Binding-site contacts:
Ligand atom O7 contacts residue ASN87 of chain 58.C at 4.4 Å.
Ligand atom O5 contacts residue ASN87 of chain 58.C at 2.4 Å (h-bond).
Ligand atom O5 contacts residue SER79 of chain 58.C at 3.8 Å.
Ligand atom C6 contacts residue SER79 of chain 58.C at 3.6 Å.
Ligand atom C7 contacts residue ASN87 of chain 58.C at 3.9 Å.
Ligand atom C1 contacts residue ASN87 of chain 58.C at 1.4 Å.
Ligand atom C5 contacts residue ASN87 of chain 58.C at 3.7 Å.
Ligand atom C5 contacts residue SER79 of chain 58.C at 4.3 Å.
Ligand atom O6 contacts residue LEU91 of chain 58.C at 3.9 Å.
Ligand atom O6 contacts residue SER79 of chain 58.C at 2.5 Å (h-bond).
Ligand atom N2 contacts residue ASN87 of chain 58.C at 2.9 Å (h-bond).
Ligand atom C8 contacts residue ILE155 of chain 58.C at 3.7 Å (hydrophobic).
Ligand atom C3 contacts residue ASN87 of chain 58.C at 3.8 Å.
Ligand atom C2 contacts residue ASN87 of chain 58.C at 2.5 Å.
Ligand atom C4 contacts residue ASN87 of chain 58.C at 4.2 Å.

Sequence of chain 58.C:
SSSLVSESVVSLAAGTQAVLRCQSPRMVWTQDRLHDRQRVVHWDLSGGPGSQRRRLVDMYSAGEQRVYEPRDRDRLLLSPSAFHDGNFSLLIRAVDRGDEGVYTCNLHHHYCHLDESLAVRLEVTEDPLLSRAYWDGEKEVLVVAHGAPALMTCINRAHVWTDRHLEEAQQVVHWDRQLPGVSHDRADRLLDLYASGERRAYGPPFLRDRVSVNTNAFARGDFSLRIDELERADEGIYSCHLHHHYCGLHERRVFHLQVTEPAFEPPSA

This protein binds this small molecule.
Small molecule (SMILES): CC(=O)N[C@@H]1[C@@H](O)[C@H](O)[C@@H](CO)O[C@H]1O